A small-molecule ligand and the protein it binds are described below.
Small molecule (SMILES): CC(=O)N[C@H]1[C@H](O[C@H]2[C@H](O[C@@H]3O[C@@H](C)[C@@H](O)[C@@H](O)[C@@H]3O)[C@@H](NC(C)=O)CO[C@@H]2CO)O[C@H](CO)[C@@H](O)[C@@H]1O

Binding-site contacts:
Ligand atom C8 contacts residue ASN219 of chain 1.A at 3.7 Å.
Ligand atom C5 contacts residue PHE80 of chain 1.A at 4.5 Å (hydrophobic).
Ligand atom C4 contacts residue ASN219 of chain 1.A at 4.2 Å.
Ligand atom C8 contacts residue PRO83 of chain 1.A at 3.5 Å (hydrophobic).
Ligand atom C5 contacts residue ASN219 of chain 1.A at 3.7 Å.
Ligand atom O5 contacts residue ASN219 of chain 1.A at 2.4 Å (h-bond).
Ligand atom O5 contacts residue PHE80 of chain 1.A at 4.0 Å.
Ligand atom C7 contacts residue PRO83 of chain 1.A at 3.8 Å (hydrophobic).
Ligand atom N2 contacts residue ASN219 of chain 1.A at 2.8 Å (h-bond).
Ligand atom C2 contacts residue ASN219 of chain 1.A at 2.4 Å.
Ligand atom O5 contacts residue ARG82 of chain 1.A at 4.2 Å.
Ligand atom C6 contacts residue PHE80 of chain 1.A at 3.8 Å (hydrophobic).
Ligand atom O6 contacts residue PHE80 of chain 1.A at 4.3 Å.
Ligand atom O7 contacts residue PRO83 of chain 1.A at 3.5 Å.
Ligand atom C2 contacts residue ARG82 of chain 1.A at 4.0 Å.
Ligand atom O7 contacts residue ASN219 of chain 1.A at 3.7 Å.
Ligand atom C1 contacts residue ASN219 of chain 1.A at 1.4 Å.
Ligand atom C7 contacts residue ARG82 of chain 1.A at 4.0 Å.
Ligand atom C7 contacts residue ASN219 of chain 1.A at 3.1 Å.
Ligand atom O7 contacts residue ARG82 of chain 1.A at 3.5 Å (salt-bridge).
Ligand atom C3 contacts residue ASN219 of chain 1.A at 3.8 Å.
Ligand atom C8 contacts residue GLN217 of chain 1.A at 3.3 Å.
Ligand atom C1 contacts residue ARG82 of chain 1.A at 4.0 Å.

Sequence of chain 1.A:
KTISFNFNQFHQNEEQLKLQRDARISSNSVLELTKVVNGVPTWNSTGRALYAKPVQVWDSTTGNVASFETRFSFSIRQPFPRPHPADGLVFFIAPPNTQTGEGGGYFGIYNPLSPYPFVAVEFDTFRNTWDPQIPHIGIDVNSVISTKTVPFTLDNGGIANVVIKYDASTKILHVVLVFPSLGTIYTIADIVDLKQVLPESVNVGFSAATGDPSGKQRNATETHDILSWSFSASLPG